Binding-site contacts:
Ligand atom C22 contacts residue LEU731 of chain 1.G at 3.6 Å (hydrophobic).
Ligand atom O5 contacts residue PHE654 of chain 1.G at 3.4 Å.
Ligand atom O2 contacts residue TYR637 of chain 1.G at 3.4 Å.
Ligand atom C28 contacts residue ILE727 of chain 1.G at 3.7 Å (hydrophobic).
Ligand atom C26 contacts residue ILE320 of chain 1.G at 3.5 Å (hydrophobic).
Ligand atom C contacts residue GLN863 of chain 1.G at 3.7 Å.
Ligand atom C19 contacts residue TRP662 of chain 1.G at 3.9 Å (hydrophobic).
Ligand atom O2 contacts residue LEU636 of chain 1.G at 3.7 Å.
Ligand atom O3 contacts residue TYR730 of chain 1.G at 3.7 Å.
Ligand atom O contacts residue ARG645 of chain 1.G at 3.6 Å (salt-bridge).
Ligand atom C28 contacts residue MET658 of chain 1.G at 3.8 Å (hydrophobic).
Ligand atom C21 contacts residue TYR730 of chain 1.G at 3.8 Å (hydrophobic).
Ligand atom C contacts residue LEU731 of chain 1.G at 3.6 Å (hydrophobic).
Ligand atom C contacts residue TYR730 of chain 1.G at 3.4 Å (hydrophobic).
Ligand atom C19 contacts residue PHE666 of chain 1.G at 3.8 Å (hydrophobic).
Ligand atom O2 contacts residue SER638 of chain 1.G at 2.9 Å (h-bond).
Ligand atom O6 contacts residue TYR730 of chain 1.G at 3.8 Å.
Ligand atom P contacts residue ARG327 of chain 1.G at 3.5 Å.
Ligand atom C22 contacts residue PHE323 of chain 1.G at 3.4 Å (hydrophobic).
Ligand atom O2 contacts residue ARG645 of chain 1.G at 3.2 Å (salt-bridge).
Ligand atom O4 contacts residue LEU636 of chain 1.G at 3.8 Å.
Ligand atom C12 contacts residue VAL11 of chain 1.I at 3.9 Å (hydrophobic).
Ligand atom C33 contacts residue PHE316 of chain 1.G at 3.9 Å (hydrophobic).
Ligand atom C13 contacts residue PHE10 of chain 1.I at 3.9 Å (hydrophobic).
Ligand atom C6 contacts residue ALA7 of chain 1.I at 3.8 Å (hydrophobic).
Ligand atom C1 contacts residue TYR730 of chain 1.G at 3.2 Å (hydrophobic).
Ligand atom O1 contacts residue PHE323 of chain 1.G at 3.4 Å.
Ligand atom C17 contacts residue TYR15 of chain 1.I at 3.8 Å (hydrophobic).
Ligand atom C3 contacts residue TYR730 of chain 1.G at 3.5 Å (hydrophobic).
Ligand atom C4 contacts residue TYR730 of chain 1.G at 3.7 Å (hydrophobic).
Ligand atom C11 contacts residue PHE655 of chain 1.G at 3.8 Å (hydrophobic).
Ligand atom O2 contacts residue ARG327 of chain 1.G at 3.5 Å (salt-bridge).
Ligand atom N contacts residue TYR730 of chain 1.G at 3.7 Å.
Ligand atom O7 contacts residue LEU324 of chain 1.G at 3.8 Å.
Ligand atom O1 contacts residue ARG327 of chain 1.G at 2.6 Å (salt-bridge).
Ligand atom C8 contacts residue LEU552 of chain 1.G at 3.7 Å (hydrophobic).
Ligand atom C10 contacts residue PHE655 of chain 1.G at 3.6 Å (hydrophobic).
Ligand atom C27 contacts residue ILE727 of chain 1.G at 3.8 Å (hydrophobic).
Ligand atom C4 contacts residue TYR637 of chain 1.G at 3.6 Å (hydrophobic).
Ligand atom O3 contacts residue TYR637 of chain 1.G at 3.7 Å.

Sequence of chain 1.I:
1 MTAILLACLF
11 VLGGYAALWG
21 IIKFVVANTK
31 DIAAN

A protein and the small-molecule ligand that binds it are described below.
Small molecule (SMILES): CNCCOP(=O)(O)O[C@H](COC(=O)CCCCCCCCCCCC(C)C)OC(=O)CCCCCCCCCCCC(C)C

Sequence of chain 1.G:
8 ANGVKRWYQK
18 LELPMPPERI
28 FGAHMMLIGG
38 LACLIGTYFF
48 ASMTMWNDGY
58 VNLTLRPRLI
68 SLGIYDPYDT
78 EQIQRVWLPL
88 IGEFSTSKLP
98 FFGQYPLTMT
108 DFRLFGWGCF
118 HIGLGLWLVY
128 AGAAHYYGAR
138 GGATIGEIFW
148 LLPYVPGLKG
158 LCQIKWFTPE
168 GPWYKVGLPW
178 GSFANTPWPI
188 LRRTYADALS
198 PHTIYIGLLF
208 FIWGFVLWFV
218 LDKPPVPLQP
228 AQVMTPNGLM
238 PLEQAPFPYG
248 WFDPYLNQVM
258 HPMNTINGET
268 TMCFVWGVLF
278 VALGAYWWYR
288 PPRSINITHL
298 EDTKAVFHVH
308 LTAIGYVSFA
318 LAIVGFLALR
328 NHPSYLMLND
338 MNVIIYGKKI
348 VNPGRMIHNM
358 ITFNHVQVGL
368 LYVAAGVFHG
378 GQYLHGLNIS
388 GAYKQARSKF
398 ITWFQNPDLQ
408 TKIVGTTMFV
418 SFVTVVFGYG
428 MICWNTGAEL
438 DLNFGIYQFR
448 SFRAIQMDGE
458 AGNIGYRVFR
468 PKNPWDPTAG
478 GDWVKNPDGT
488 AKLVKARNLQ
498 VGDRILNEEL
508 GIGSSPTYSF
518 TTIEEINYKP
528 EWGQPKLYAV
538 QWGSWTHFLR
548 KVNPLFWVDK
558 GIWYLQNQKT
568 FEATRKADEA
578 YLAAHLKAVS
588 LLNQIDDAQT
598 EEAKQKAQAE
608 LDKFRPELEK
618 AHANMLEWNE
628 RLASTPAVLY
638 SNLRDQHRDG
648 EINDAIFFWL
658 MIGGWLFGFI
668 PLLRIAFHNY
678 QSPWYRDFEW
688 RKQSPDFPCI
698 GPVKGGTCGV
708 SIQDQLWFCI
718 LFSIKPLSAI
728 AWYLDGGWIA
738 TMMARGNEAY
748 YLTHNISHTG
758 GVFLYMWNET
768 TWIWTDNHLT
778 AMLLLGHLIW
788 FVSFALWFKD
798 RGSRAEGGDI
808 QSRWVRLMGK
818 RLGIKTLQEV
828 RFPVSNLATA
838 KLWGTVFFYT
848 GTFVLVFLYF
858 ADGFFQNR